This protein binds this small molecule.
Small molecule (SMILES): Nc1ncnc2c1ncn2[C@@H]1O[C@H](CO[P](=O)(O)O[P](=O)(O)NP(=O)(O)O)[C@@H](O)[C@H]1O

Binding-site contacts:
Ligand atom C3' contacts residue GLN158 of chain 1.A at 3.7 Å.
Ligand atom O1A contacts residue MET34 of chain 1.A at 3.7 Å.
Ligand atom O1G contacts residue MET34 of chain 1.A at 3.5 Å.
Ligand atom O2G contacts residue SER190 of chain 1.A at 3.1 Å (h-bond).
Ligand atom O2G contacts residue ARG192 of chain 1.A at 3.2 Å (salt-bridge).
Ligand atom N7 contacts residue LYS154 of chain 1.A at 3.2 Å (salt-bridge).
Ligand atom O2' contacts residue ASP155 of chain 1.A at 2.8 Å (salt-bridge).
Ligand atom O2B contacts residue SER191 of chain 1.A at 3.3 Å (h-bond).
Ligand atom N3B contacts residue SER191 of chain 1.A at 3.5 Å (h-bond).
Ligand atom C4' contacts residue LEU44 of chain 1.A at 3.6 Å (hydrophobic).
Ligand atom O2B contacts residue SER190 of chain 1.A at 3.6 Å (h-bond).
Ligand atom O4' contacts residue LEU44 of chain 1.A at 3.4 Å.
Ligand atom C5' contacts residue PRO32 of chain 1.A at 3.6 Å (hydrophobic).
Ligand atom N1 contacts residue GLY181 of chain 1.A at 3.0 Å (h-bond).
Ligand atom N6 contacts residue GLY181 of chain 1.A at 3.1 Å (h-bond).
Ligand atom N3 contacts residue GLY152 of chain 1.A at 3.5 Å.
Ligand atom N7 contacts residue HIS38 of chain 1.A at 3.7 Å.
Ligand atom N1 contacts residue THR180 of chain 1.A at 3.4 Å.
Ligand atom C8 contacts residue LYS154 of chain 1.A at 3.6 Å.
Ligand atom O2' contacts residue GLY152 of chain 1.A at 3.1 Å (h-bond).
Ligand atom O3' contacts residue LEU44 of chain 1.A at 3.6 Å.
Ligand atom O3' contacts residue PHE151 of chain 1.A at 3.4 Å.
Ligand atom O3A contacts residue HIS41 of chain 1.A at 2.9 Å (h-bond).
Ligand atom C2 contacts residue ASP179 of chain 1.A at 3.6 Å.
Ligand atom C1' contacts residue LEU44 of chain 1.A at 3.7 Å (hydrophobic).
Ligand atom O2G contacts residue SER191 of chain 1.A at 3.6 Å.
Ligand atom O3' contacts residue GLY152 of chain 1.A at 3.0 Å (h-bond).
Ligand atom O2A contacts residue MET34 of chain 1.A at 2.9 Å (h-bond).
Ligand atom N7 contacts residue LEU189 of chain 1.A at 3.5 Å (h-bond).
Ligand atom O2B contacts residue HIS38 of chain 1.A at 3.4 Å (h-bond).
Ligand atom O4' contacts residue HIS41 of chain 1.A at 3.4 Å.
Ligand atom N6 contacts residue LEU189 of chain 1.A at 2.8 Å (h-bond).
Ligand atom O2B contacts residue LYS154 of chain 1.A at 3.4 Å (salt-bridge).
Ligand atom O2A contacts residue HIS41 of chain 1.A at 3.8 Å.
Ligand atom N3 contacts residue LEU44 of chain 1.A at 3.8 Å.
Ligand atom O1B contacts residue LYS154 of chain 1.A at 3.2 Å (salt-bridge).
Ligand atom C6 contacts residue LEU189 of chain 1.A at 3.8 Å (hydrophobic).
Ligand atom N3 contacts residue GLY40 of chain 1.A at 3.8 Å.
Ligand atom C2' contacts residue ASP155 of chain 1.A at 3.3 Å.
Ligand atom C2 contacts residue GLY40 of chain 1.A at 3.7 Å.

Sequence of chain 1.A:
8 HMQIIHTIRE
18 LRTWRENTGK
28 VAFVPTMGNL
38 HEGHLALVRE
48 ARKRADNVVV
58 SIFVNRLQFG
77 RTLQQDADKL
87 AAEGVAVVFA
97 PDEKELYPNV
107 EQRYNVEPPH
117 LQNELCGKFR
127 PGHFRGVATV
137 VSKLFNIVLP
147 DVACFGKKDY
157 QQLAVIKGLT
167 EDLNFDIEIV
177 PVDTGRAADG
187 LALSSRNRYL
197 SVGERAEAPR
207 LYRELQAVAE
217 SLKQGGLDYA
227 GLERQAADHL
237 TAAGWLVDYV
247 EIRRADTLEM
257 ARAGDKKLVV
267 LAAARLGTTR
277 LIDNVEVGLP